Binding-site contacts:
Ligand atom C10 contacts residue TYR56 of chain 2.A at 3.5 Å (hydrophobic).
Ligand atom C17 contacts residue CYS51 of chain 2.A at 3.4 Å (hydrophobic).
Ligand atom N47 contacts residue ARG22 of chain 1.A at 3.5 Å.
Ligand atom C18 contacts residue CYS51 of chain 2.A at 3.2 Å (hydrophobic).
Ligand atom C16 contacts residue CYS51 of chain 2.A at 3.3 Å (hydrophobic).
Ligand atom O30 contacts residue GLN111 of chain 2.A at 3.5 Å (h-bond).
Ligand atom C14 contacts residue SER52 of chain 2.A at 3.4 Å.
Ligand atom N42 contacts residue GLY53 of chain 2.A at 3.1 Å.
Ligand atom C16 contacts residue SER52 of chain 2.A at 3.4 Å.
Ligand atom C29 contacts residue GLN111 of chain 2.A at 3.1 Å.
Ligand atom CL45 contacts residue TYR56 of chain 2.A at 3.6 Å.
Ligand atom CL45 contacts residue MET49 of chain 2.A at 3.2 Å.
Ligand atom O30 contacts residue GLU113 of chain 2.A at 2.9 Å (salt-bridge).
Ligand atom C44 contacts residue TYR56 of chain 2.A at 3.4 Å (hydrophobic).
Ligand atom C19 contacts residue ALA50 of chain 2.A at 3.4 Å (hydrophobic).
Ligand atom C28 contacts residue GLN111 of chain 2.A at 3.5 Å.
Ligand atom N27 contacts residue HIS114 of chain 2.A at 3.4 Å (h-bond).
Ligand atom C14 contacts residue MET49 of chain 2.A at 3.2 Å (hydrophobic).
Ligand atom C33 contacts residue GLU113 of chain 2.A at 3.5 Å.
Ligand atom C21 contacts residue HIS12 of chain 1.A at 3.4 Å.
Ligand atom N15 contacts residue SER52 of chain 2.A at 3.5 Å.
Ligand atom C16 contacts residue ALA50 of chain 2.A at 3.4 Å (hydrophobic).
Ligand atom N27 contacts residue VAL115 of chain 2.A at 2.8 Å (h-bond).
Ligand atom C41 contacts residue GLN111 of chain 2.A at 3.4 Å.
Ligand atom N31 contacts residue GLN111 of chain 2.A at 3.1 Å (h-bond).
Ligand atom N38 contacts residue MET108 of chain 2.A at 3.4 Å (h-bond).
Ligand atom C36 contacts residue GLU113 of chain 2.A at 3.2 Å.
Ligand atom N11 contacts residue TYR56 of chain 2.A at 3.3 Å.
Ligand atom C43 contacts residue GLY53 of chain 2.A at 3.3 Å.
Ligand atom C39 contacts residue MET108 of chain 2.A at 3.4 Å (hydrophobic).
Ligand atom C34 contacts residue GLN111 of chain 2.A at 3.5 Å.
Ligand atom C22 contacts residue HIS12 of chain 1.A at 3.5 Å.
Ligand atom C25 contacts residue CYS51 of chain 2.A at 3.2 Å (hydrophobic).
Ligand atom N37 contacts residue MET108 of chain 2.A at 3.6 Å.
Ligand atom N11 contacts residue MET49 of chain 2.A at 3.0 Å (h-bond).
Ligand atom C35 contacts residue GLN111 of chain 2.A at 3.6 Å.
Ligand atom O23 contacts residue PHE87 of chain 2.A at 3.5 Å.
Ligand atom N15 contacts residue GLY53 of chain 2.A at 3.5 Å (h-bond).
Ligand atom O23 contacts residue HIS12 of chain 1.A at 2.5 Å (h-bond).
Ligand atom C33 contacts residue GLN111 of chain 2.A at 3.4 Å.

Sequence of chain 2.A:
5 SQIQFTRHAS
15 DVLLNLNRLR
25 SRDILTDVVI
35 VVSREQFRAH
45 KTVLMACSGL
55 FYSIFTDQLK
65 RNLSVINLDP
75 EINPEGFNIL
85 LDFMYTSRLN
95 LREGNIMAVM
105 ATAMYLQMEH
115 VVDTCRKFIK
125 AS

Sequence of chain 1.A:
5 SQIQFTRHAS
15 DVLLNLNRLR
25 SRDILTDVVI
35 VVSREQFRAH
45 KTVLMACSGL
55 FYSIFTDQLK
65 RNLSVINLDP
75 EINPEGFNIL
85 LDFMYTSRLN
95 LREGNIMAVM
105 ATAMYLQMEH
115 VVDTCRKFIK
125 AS

A protein and the small-molecule ligand that binds it are described below.
Small molecule (SMILES): Cc1cc(-c2cn(CC(=O)Nc3cc(N4CCN(C)CC4)ncc3Cl)c3ncn(CC#Cc4cnn(C)c4)c(=O)c23)cc(C#N)c1O